Sequence of chain 1.B:
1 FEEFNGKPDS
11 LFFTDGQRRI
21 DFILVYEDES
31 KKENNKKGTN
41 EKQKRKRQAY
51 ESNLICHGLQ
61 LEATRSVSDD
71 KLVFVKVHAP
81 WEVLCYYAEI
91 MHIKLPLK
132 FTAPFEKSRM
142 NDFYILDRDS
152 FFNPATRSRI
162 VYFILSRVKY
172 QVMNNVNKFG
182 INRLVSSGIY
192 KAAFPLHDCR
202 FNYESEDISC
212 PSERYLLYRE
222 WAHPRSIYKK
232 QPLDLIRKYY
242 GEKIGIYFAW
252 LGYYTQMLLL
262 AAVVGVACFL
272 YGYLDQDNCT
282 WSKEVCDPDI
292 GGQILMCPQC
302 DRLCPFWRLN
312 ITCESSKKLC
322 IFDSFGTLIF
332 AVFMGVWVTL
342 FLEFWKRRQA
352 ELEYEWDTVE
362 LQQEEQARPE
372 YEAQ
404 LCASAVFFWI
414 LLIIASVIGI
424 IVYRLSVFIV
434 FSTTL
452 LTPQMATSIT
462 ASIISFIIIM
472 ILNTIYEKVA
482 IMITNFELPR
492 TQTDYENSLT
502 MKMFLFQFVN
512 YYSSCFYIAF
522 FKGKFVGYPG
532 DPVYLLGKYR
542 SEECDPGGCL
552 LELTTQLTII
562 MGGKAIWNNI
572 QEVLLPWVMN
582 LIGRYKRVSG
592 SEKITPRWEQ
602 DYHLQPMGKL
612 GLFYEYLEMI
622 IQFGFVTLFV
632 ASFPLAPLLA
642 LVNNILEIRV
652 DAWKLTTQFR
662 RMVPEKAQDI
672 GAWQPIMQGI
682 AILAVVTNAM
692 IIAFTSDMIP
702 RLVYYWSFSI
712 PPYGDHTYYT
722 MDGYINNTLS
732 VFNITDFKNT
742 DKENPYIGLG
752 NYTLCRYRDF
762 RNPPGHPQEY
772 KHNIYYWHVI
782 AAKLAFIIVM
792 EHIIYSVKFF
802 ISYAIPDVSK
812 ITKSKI

A small-molecule ligand and the protein it binds are described below.
Small molecule (SMILES): CC(=O)N[C@@H]1[C@@H](O)[C@H](O)[C@@H](CO)O[C@H]1O

Binding-site contacts:
Ligand atom C6 contacts residue ASN727 of chain 1.B at 4.5 Å.
Ligand atom C1 contacts residue ASN727 of chain 1.B at 2.4 Å.
Ligand atom N2 contacts residue ASN727 of chain 1.B at 3.9 Å.
Ligand atom O5 contacts residue ASN727 of chain 1.B at 2.9 Å (h-bond).
Ligand atom C5 contacts residue ASN727 of chain 1.B at 4.3 Å.
Ligand atom C8 contacts residue VAL732 of chain 1.B at 3.6 Å (hydrophobic).
Ligand atom C7 contacts residue VAL732 of chain 1.B at 4.5 Å (hydrophobic).
Ligand atom C2 contacts residue ASN727 of chain 1.B at 3.5 Å.
Ligand atom C1 contacts residue ASN728 of chain 1.B at 4.3 Å.